Sequence of chain 1.K:
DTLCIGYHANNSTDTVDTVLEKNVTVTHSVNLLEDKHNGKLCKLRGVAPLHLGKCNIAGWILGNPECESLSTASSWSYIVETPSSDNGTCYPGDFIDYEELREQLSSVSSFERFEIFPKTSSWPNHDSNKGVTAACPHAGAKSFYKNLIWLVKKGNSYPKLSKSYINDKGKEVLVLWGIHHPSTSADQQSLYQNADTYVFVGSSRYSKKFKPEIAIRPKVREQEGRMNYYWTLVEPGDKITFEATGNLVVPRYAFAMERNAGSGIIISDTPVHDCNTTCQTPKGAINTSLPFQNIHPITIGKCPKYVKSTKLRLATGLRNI

Binding-site contacts:
Ligand atom C4 contacts residue ASN87 of chain 1.K at 4.3 Å.
Ligand atom C8 contacts residue LYS54 of chain 1.K at 3.3 Å.
Ligand atom O7 contacts residue ASN87 of chain 1.K at 3.0 Å (h-bond).
Ligand atom C5 contacts residue ARG221 of chain 1.K at 4.4 Å.
Ligand atom C5 contacts residue GLU66 of chain 1.K at 4.3 Å.
Ligand atom O6 contacts residue PRO137 of chain 1.K at 3.4 Å.
Ligand atom C7 contacts residue ASN87 of chain 1.K at 3.4 Å.
Ligand atom C6 contacts residue PRO137 of chain 1.K at 3.6 Å (hydrophobic).
Ligand atom C1 contacts residue ASN87 of chain 1.K at 1.4 Å.
Ligand atom O6 contacts residue GLU66 of chain 1.K at 3.5 Å.
Ligand atom C5 contacts residue ASN87 of chain 1.K at 3.6 Å.
Ligand atom C3 contacts residue ASN87 of chain 1.K at 3.9 Å.
Ligand atom O5 contacts residue ASN87 of chain 1.K at 2.5 Å (h-bond).
Ligand atom C8 contacts residue SER84 of chain 1.K at 3.8 Å.
Ligand atom C8 contacts residue ASP86 of chain 1.K at 4.1 Å.
Ligand atom C6 contacts residue GLU66 of chain 1.K at 4.1 Å.
Ligand atom O7 contacts residue LYS54 of chain 1.K at 2.6 Å.
Ligand atom C7 contacts residue LYS54 of chain 1.K at 3.5 Å.
Ligand atom O5 contacts residue GLU66 of chain 1.K at 3.3 Å.
Ligand atom O6 contacts residue ASN64 of chain 1.K at 4.5 Å.
Ligand atom C4 contacts residue GLU66 of chain 1.K at 4.4 Å.
Ligand atom C1 contacts residue GLU66 of chain 1.K at 4.2 Å.
Ligand atom N2 contacts residue ASN87 of chain 1.K at 2.9 Å (h-bond).
Ligand atom C2 contacts residue ASN87 of chain 1.K at 2.5 Å.

A protein and the small-molecule ligand that binds it are described below.
Small molecule (SMILES): CC(=O)N[C@@H]1[C@@H](O)[C@H](O)[C@@H](CO)O[C@H]1O